Sequence of chain 1.C:
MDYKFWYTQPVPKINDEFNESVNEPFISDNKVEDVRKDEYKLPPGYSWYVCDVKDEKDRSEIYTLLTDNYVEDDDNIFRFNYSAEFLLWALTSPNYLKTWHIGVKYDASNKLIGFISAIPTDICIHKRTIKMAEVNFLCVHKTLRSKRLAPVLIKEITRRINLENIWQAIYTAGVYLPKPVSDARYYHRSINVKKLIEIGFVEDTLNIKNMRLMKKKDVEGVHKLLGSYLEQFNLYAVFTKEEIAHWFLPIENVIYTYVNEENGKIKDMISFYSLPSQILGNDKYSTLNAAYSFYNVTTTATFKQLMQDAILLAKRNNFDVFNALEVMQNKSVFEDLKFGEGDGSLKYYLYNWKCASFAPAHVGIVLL

Binding-site contacts:
Ligand atom C5 contacts residue LEU342 of chain 1.C at 3.5 Å (hydrophobic).
Ligand atom C9 contacts residue TYR290 of chain 1.C at 3.6 Å (hydrophobic).
Ligand atom C13 contacts residue TYR309 of chain 1.C at 3.8 Å (hydrophobic).
Ligand atom N2 contacts residue TYR186 of chain 1.C at 3.4 Å.
Ligand atom C4 contacts residue TYR186 of chain 1.C at 3.6 Å (hydrophobic).
Ligand atom O2 contacts residue HIS188 of chain 1.C at 3.6 Å.
Ligand atom C9 contacts residue LEU384 of chain 1.C at 3.2 Å (hydrophobic).
Ligand atom C12 contacts residue TYR290 of chain 1.C at 3.8 Å (hydrophobic).
Ligand atom C10 contacts residue LEU385 of chain 1.C at 3.4 Å (hydrophobic).
Ligand atom O contacts residue TYR186 of chain 1.C at 3.3 Å.
Ligand atom C10 contacts residue THR172 of chain 1.C at 3.6 Å.
Ligand atom C22 contacts residue GLU72 of chain 1.C at 3.6 Å.
Ligand atom C10 contacts residue LEU363 of chain 1.C at 3.5 Å (hydrophobic).
Ligand atom C12 contacts residue LEU385 of chain 1.C at 3.4 Å (hydrophobic).
Ligand atom C6 contacts residue LEU342 of chain 1.C at 3.7 Å (hydrophobic).
Ligand atom O2 contacts residue TYR186 of chain 1.C at 3.2 Å.
Ligand atom C9 contacts residue LEU385 of chain 1.C at 3.4 Å (hydrophobic).
Ligand atom C22 contacts residue ASP73 of chain 1.C at 3.7 Å.
Ligand atom N contacts residue LEU385 of chain 1.C at 3.0 Å (h-bond).
Ligand atom C11 contacts residue LEU385 of chain 1.C at 3.5 Å (hydrophobic).
Ligand atom C12 contacts residue TYR82 of chain 1.C at 3.8 Å (hydrophobic).
Ligand atom C contacts residue PHE80 of chain 1.C at 3.5 Å (hydrophobic).
Ligand atom C11 contacts residue TYR82 of chain 1.C at 3.4 Å (hydrophobic).
Ligand atom C14 contacts residue TYR186 of chain 1.C at 3.6 Å (hydrophobic).
Ligand atom C21 contacts residue GLU72 of chain 1.C at 3.8 Å.
Ligand atom C2 contacts residue TYR186 of chain 1.C at 3.6 Å (hydrophobic).
Ligand atom C5 contacts residue TYR309 of chain 1.C at 3.6 Å (hydrophobic).
Ligand atom C22 contacts residue PHE80 of chain 1.C at 3.8 Å (hydrophobic).
Ligand atom C19 contacts residue SER294 of chain 1.C at 3.7 Å.
Ligand atom C3 contacts residue TYR186 of chain 1.C at 3.6 Å (hydrophobic).
Ligand atom C19 contacts residue PHE80 of chain 1.C at 3.5 Å (hydrophobic).
Ligand atom C15 contacts residue TYR186 of chain 1.C at 3.8 Å (hydrophobic).
Ligand atom C21 contacts residue VAL71 of chain 1.C at 3.6 Å (hydrophobic).
Ligand atom C8 contacts residue TYR290 of chain 1.C at 3.6 Å (hydrophobic).
Ligand atom C20 contacts residue PHE80 of chain 1.C at 3.1 Å (hydrophobic).
Ligand atom C20 contacts residue SER294 of chain 1.C at 3.5 Å.
Ligand atom C21 contacts residue PHE80 of chain 1.C at 3.4 Å (hydrophobic).
Ligand atom C3 contacts residue TYR309 of chain 1.C at 3.7 Å (hydrophobic).
Ligand atom C17 contacts residue ASP73 of chain 1.C at 3.8 Å.
Ligand atom C6 contacts residue TYR309 of chain 1.C at 3.7 Å (hydrophobic).

This small molecule binds to this protein.
Small molecule (SMILES): Cc1c(-c2nc(Cc3ccccc3)no2)oc2cccc(OC3CCNCC3)c12